A protein and the small-molecule ligand that binds it are described below.
Small molecule (SMILES): CNc1nc(Cl)nc2c1ncn2Cc1cccc(C#N)c1

Sequence of chain 1.A:
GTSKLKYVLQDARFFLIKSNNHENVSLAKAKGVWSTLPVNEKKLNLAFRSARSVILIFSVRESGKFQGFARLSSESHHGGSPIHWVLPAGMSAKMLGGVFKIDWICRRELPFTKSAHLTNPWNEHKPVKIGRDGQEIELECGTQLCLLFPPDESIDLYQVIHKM

Binding-site contacts:
Ligand atom N21 contacts residue ASN24 of chain 1.A at 2.8 Å (h-bond).
Ligand atom C03 contacts residue SER35 of chain 1.A at 4.0 Å.
Ligand atom C17 contacts residue SER19 of chain 1.A at 4.0 Å.
Ligand atom C15 contacts residue ASN20 of chain 1.A at 3.9 Å.
Ligand atom CL20 contacts residue ASN20 of chain 1.A at 3.4 Å.
Ligand atom C01 contacts residue ASN24 of chain 1.A at 3.8 Å.
Ligand atom C06 contacts residue LEU37 of chain 1.A at 3.7 Å (hydrophobic).
Ligand atom N02 contacts residue TRP34 of chain 1.A at 3.3 Å.
Ligand atom C04 contacts residue TRP34 of chain 1.A at 4.0 Å (hydrophobic).
Ligand atom C01 contacts residue TRP34 of chain 1.A at 3.6 Å (hydrophobic).
Ligand atom N07 contacts residue LYS18 of chain 1.A at 3.0 Å (salt-bridge).
Ligand atom N21 contacts residue SER19 of chain 1.A at 3.9 Å.
Ligand atom CL20 contacts residue VAL86 of chain 1.A at 3.8 Å.
Ligand atom CL20 contacts residue ASN24 of chain 1.A at 3.0 Å.
Ligand atom C03 contacts residue TRP34 of chain 1.A at 3.6 Å (hydrophobic).
Ligand atom N02 contacts residue SER35 of chain 1.A at 2.7 Å (h-bond).
Ligand atom N05 contacts residue ASP133 of chain 1.A at 3.8 Å.
Ligand atom C06 contacts residue ASP133 of chain 1.A at 3.0 Å.
Ligand atom C06 contacts residue LYS18 of chain 1.A at 3.4 Å.
Ligand atom N05 contacts residue LEU37 of chain 1.A at 4.0 Å.
Ligand atom C01 contacts residue TRP85 of chain 1.A at 3.5 Å (hydrophobic).
Ligand atom C16 contacts residue ASN20 of chain 1.A at 3.6 Å.
Ligand atom C10 contacts residue SO41 of chain 1.F at 3.6 Å.
Ligand atom C10 contacts residue LEU37 of chain 1.A at 3.8 Å (hydrophobic).
Ligand atom CL20 contacts residue ASN21 of chain 1.A at 2.7 Å.
Ligand atom C08 contacts residue LYS18 of chain 1.A at 3.0 Å.
Ligand atom C19 contacts residue SER19 of chain 1.A at 3.5 Å.
Ligand atom N02 contacts residue LEU96 of chain 1.A at 3.8 Å.
Ligand atom C19 contacts residue ASN20 of chain 1.A at 3.5 Å.
Ligand atom CL20 contacts residue SER19 of chain 1.A at 3.6 Å.
Ligand atom C01 contacts residue LEU96 of chain 1.A at 3.7 Å (hydrophobic).
Ligand atom C01 contacts residue SER35 of chain 1.A at 3.2 Å.
Ligand atom C08 contacts residue SO41 of chain 1.F at 3.3 Å.
Ligand atom N18 contacts residue SER19 of chain 1.A at 3.6 Å.
Ligand atom N18 contacts residue ASN20 of chain 1.A at 3.0 Å (h-bond).
Ligand atom C17 contacts residue LYS18 of chain 1.A at 3.5 Å.
Ligand atom C09 contacts residue SO41 of chain 1.F at 3.8 Å.
Ligand atom C19 contacts residue ASN24 of chain 1.A at 3.3 Å.
Ligand atom C08 contacts residue ASN20 of chain 1.A at 3.9 Å.
Ligand atom CL20 contacts residue PRO88 of chain 1.A at 3.8 Å.